This protein binds this small molecule.
Small molecule (SMILES): O=C(O)CCNS(=O)(=O)c1cc2c(c(O)c1O)C(=O)c1ccccc1C2=O

Sequence of chain 1.A:
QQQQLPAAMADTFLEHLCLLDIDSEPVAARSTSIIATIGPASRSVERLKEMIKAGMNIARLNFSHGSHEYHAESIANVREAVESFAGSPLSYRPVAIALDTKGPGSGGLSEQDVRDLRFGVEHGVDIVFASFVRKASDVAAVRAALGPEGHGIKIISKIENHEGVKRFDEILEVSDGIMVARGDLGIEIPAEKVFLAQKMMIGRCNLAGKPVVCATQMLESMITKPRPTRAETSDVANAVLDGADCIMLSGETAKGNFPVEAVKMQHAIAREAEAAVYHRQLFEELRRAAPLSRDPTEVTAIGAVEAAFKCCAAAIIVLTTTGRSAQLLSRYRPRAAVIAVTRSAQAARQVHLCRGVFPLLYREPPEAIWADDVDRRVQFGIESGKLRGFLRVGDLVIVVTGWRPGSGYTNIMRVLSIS

Binding-site contacts:
Ligand atom C7 contacts residue PRO67 of chain 1.A at 3.5 Å (hydrophobic).
Ligand atom C11 contacts residue HIS92 of chain 1.A at 4.0 Å.
Ligand atom O7 contacts residue THR64 of chain 1.A at 3.2 Å.
Ligand atom O3 contacts residue HIS92 of chain 1.A at 3.7 Å.
Ligand atom O1 contacts residue LYS283 of chain 1.A at 3.7 Å.
Ligand atom O6 contacts residue HIS92 of chain 1.A at 4.0 Å.
Ligand atom S contacts residue ALA282 of chain 1.A at 4.0 Å.
Ligand atom C11 contacts residue TYR97 of chain 1.A at 3.6 Å (hydrophobic).
Ligand atom O7 contacts residue SER278 of chain 1.A at 2.9 Å.
Ligand atom C3 contacts residue HIS92 of chain 1.A at 3.9 Å.
Ligand atom C contacts residue ALA282 of chain 1.A at 3.5 Å (hydrophobic).
Ligand atom C12 contacts residue HIS92 of chain 1.A at 3.7 Å.
Ligand atom O7 contacts residue ALA282 of chain 1.A at 3.2 Å.
Ligand atom O contacts residue ASN89 of chain 1.A at 2.6 Å (h-bond).
Ligand atom N contacts residue SER278 of chain 1.A at 4.0 Å.
Ligand atom O2 contacts residue LYS283 of chain 1.A at 3.3 Å.
Ligand atom O contacts residue THR64 of chain 1.A at 3.7 Å.
Ligand atom C15 contacts residue ASN89 of chain 1.A at 3.9 Å.
Ligand atom C3 contacts residue ALA282 of chain 1.A at 3.7 Å (hydrophobic).
Ligand atom C10 contacts residue GLY93 of chain 1.A at 3.3 Å.
Ligand atom O1 contacts residue GLY279 of chain 1.A at 3.6 Å.
Ligand atom O3 contacts residue ASN89 of chain 1.A at 3.9 Å.
Ligand atom C9 contacts residue TYR97 of chain 1.A at 4.0 Å (hydrophobic).
Ligand atom C14 contacts residue HIS92 of chain 1.A at 3.6 Å.
Ligand atom C12 contacts residue PRO67 of chain 1.A at 3.9 Å (hydrophobic).
Ligand atom O7 contacts residue GLY279 of chain 1.A at 3.2 Å (h-bond).
Ligand atom S contacts residue THR64 of chain 1.A at 3.8 Å.
Ligand atom S contacts residue ASN89 of chain 1.A at 4.0 Å.
Ligand atom C10 contacts residue TYR97 of chain 1.A at 3.4 Å (hydrophobic).
Ligand atom O4 contacts residue PRO67 of chain 1.A at 3.6 Å.
Ligand atom C13 contacts residue HIS92 of chain 1.A at 3.6 Å.
Ligand atom N contacts residue GLY279 of chain 1.A at 4.0 Å.
Ligand atom C11 contacts residue GLY93 of chain 1.A at 3.5 Å.
Ligand atom C1 contacts residue ALA282 of chain 1.A at 3.6 Å (hydrophobic).
Ligand atom O contacts residue ARG87 of chain 1.A at 3.4 Å (salt-bridge).
Ligand atom C6 contacts residue PRO67 of chain 1.A at 3.5 Å (hydrophobic).
Ligand atom C8 contacts residue PRO67 of chain 1.A at 3.6 Å (hydrophobic).
Ligand atom O3 contacts residue HIS98 of chain 1.A at 3.7 Å.
Ligand atom C2 contacts residue ALA282 of chain 1.A at 4.0 Å (hydrophobic).
Ligand atom C15 contacts residue HIS92 of chain 1.A at 3.8 Å.